Sequence of chain 42.C:
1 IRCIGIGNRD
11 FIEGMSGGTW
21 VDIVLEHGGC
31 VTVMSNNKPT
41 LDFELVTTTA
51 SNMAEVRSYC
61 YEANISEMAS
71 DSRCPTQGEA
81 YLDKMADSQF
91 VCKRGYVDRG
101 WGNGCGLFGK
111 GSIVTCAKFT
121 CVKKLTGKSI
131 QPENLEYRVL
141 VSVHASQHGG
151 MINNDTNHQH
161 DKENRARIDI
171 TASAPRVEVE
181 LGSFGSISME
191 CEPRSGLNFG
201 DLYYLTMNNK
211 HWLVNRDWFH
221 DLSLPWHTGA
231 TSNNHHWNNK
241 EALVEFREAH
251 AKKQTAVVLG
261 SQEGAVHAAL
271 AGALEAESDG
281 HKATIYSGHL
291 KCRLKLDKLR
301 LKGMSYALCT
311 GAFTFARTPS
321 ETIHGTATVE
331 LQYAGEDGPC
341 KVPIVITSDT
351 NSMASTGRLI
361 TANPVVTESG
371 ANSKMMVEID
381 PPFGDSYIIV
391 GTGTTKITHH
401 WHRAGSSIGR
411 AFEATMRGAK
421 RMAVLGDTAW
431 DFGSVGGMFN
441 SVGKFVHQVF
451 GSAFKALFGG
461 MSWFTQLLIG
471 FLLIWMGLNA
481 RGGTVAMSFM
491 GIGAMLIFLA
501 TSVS

A protein and the small-molecule ligand that binds it are described below.
Small molecule (SMILES): CC(=O)N[C@H]1[C@H](O[C@H]2[C@H](O)[C@@H](NC(C)=O)CO[C@@H]2CO[C@@H]2O[C@@H](C)[C@@H](O)[C@@H](O)[C@@H]2O)O[C@H](CO)[C@@H](O)[C@@H]1O

Binding-site contacts:
Ligand atom C7 contacts residue GLY150 of chain 42.C at 3.1 Å.
Ligand atom C1 contacts residue ASN154 of chain 42.C at 1.4 Å.
Ligand atom C5 contacts residue ASN154 of chain 42.C at 3.6 Å.
Ligand atom C8 contacts residue GLY150 of chain 42.C at 3.7 Å.
Ligand atom O7 contacts residue HIS148 of chain 42.C at 3.6 Å.
Ligand atom C4 contacts residue MET151 of chain 42.C at 3.9 Å (hydrophobic).
Ligand atom C6 contacts residue THR156 of chain 42.C at 3.8 Å.
Ligand atom O7 contacts residue GLY150 of chain 42.C at 2.9 Å (h-bond).
Ligand atom C2 contacts residue MET151 of chain 42.C at 4.3 Å (hydrophobic).
Ligand atom C8 contacts residue THR156 of chain 42.C at 4.2 Å.
Ligand atom C5 contacts residue MET151 of chain 42.C at 3.8 Å (hydrophobic).
Ligand atom O6 contacts residue MET151 of chain 42.C at 4.4 Å.
Ligand atom C6 contacts residue ASN157 of chain 42.C at 3.7 Å.
Ligand atom C7 contacts residue ASN154 of chain 42.C at 3.7 Å.
Ligand atom C5 contacts residue THR156 of chain 42.C at 4.1 Å.
Ligand atom O5 contacts residue ASN157 of chain 42.C at 4.2 Å.
Ligand atom O5 contacts residue ASN154 of chain 42.C at 2.3 Å (h-bond).
Ligand atom C5 contacts residue THR156 of chain 42.C at 3.8 Å.
Ligand atom C3 contacts residue ASN154 of chain 42.C at 3.8 Å.
Ligand atom O5 contacts residue THR156 of chain 42.C at 3.8 Å.
Ligand atom O5 contacts residue THR156 of chain 42.C at 4.1 Å.
Ligand atom C2 contacts residue GLY150 of chain 42.C at 3.8 Å.
Ligand atom C6 contacts residue ASP161 of chain 42.C at 3.7 Å.
Ligand atom C3 contacts residue MET151 of chain 42.C at 4.1 Å (hydrophobic).
Ligand atom C1 contacts residue THR156 of chain 42.C at 4.3 Å.
Ligand atom C1 contacts residue GLY150 of chain 42.C at 4.0 Å.
Ligand atom O5 contacts residue MET151 of chain 42.C at 3.9 Å.
Ligand atom O7 contacts residue ASN154 of chain 42.C at 4.0 Å.
Ligand atom C8 contacts residue ASN157 of chain 42.C at 3.3 Å.
Ligand atom C1 contacts residue MET151 of chain 42.C at 4.2 Å (hydrophobic).
Ligand atom C6 contacts residue THR156 of chain 42.C at 3.9 Å.
Ligand atom N2 contacts residue GLY150 of chain 42.C at 3.5 Å (h-bond).
Ligand atom N2 contacts residue ASN154 of chain 42.C at 2.9 Å (h-bond).
Ligand atom C4 contacts residue ASN154 of chain 42.C at 4.2 Å.
Ligand atom C2 contacts residue ASN154 of chain 42.C at 2.4 Å.